Binding-site contacts:
Ligand atom O4 contacts residue ARG67 of chain 1.A at 2.9 Å (salt-bridge).
Ligand atom C6 contacts residue TYR156 of chain 1.A at 3.6 Å (hydrophobic).
Ligand atom C2 contacts residue TRP231 of chain 1.A at 4.0 Å (hydrophobic).
Ligand atom O2 contacts residue TRP63 of chain 1.A at 3.7 Å.
Ligand atom O3 contacts residue ASP66 of chain 1.A at 2.3 Å (salt-bridge).
Ligand atom C3 contacts residue LYS16 of chain 1.A at 4.0 Å.
Ligand atom O1 contacts residue LYS16 of chain 1.A at 2.5 Å (salt-bridge).
Ligand atom C1 contacts residue TYR156 of chain 1.A at 3.5 Å (hydrophobic).
Ligand atom O2 contacts residue MET331 of chain 1.A at 3.7 Å.
Ligand atom C4 contacts residue TYR156 of chain 1.A at 3.7 Å (hydrophobic).
Ligand atom C2 contacts residue GLU112 of chain 1.A at 3.6 Å.
Ligand atom C2 contacts residue ASP66 of chain 1.A at 3.2 Å.
Ligand atom C6 contacts residue GLU154 of chain 1.A at 3.5 Å.
Ligand atom O1 contacts residue ASN13 of chain 1.A at 3.6 Å (h-bond).
Ligand atom O3 contacts residue TRP63 of chain 1.A at 3.4 Å (h-bond).
Ligand atom O6 contacts residue TYR156 of chain 1.A at 3.1 Å (h-bond).
Ligand atom O6 contacts residue ARG345 of chain 1.A at 4.0 Å.
Ligand atom O3 contacts residue TRP341 of chain 1.A at 3.9 Å.
Ligand atom C3 contacts residue TRP63 of chain 1.A at 3.4 Å (hydrophobic).
Ligand atom C1 contacts residue LYS16 of chain 1.A at 3.2 Å.
Ligand atom C2 contacts residue LYS16 of chain 1.A at 3.4 Å.
Ligand atom O6 contacts residue GLU154 of chain 1.A at 2.9 Å (salt-bridge).
Ligand atom C2 contacts residue TYR156 of chain 1.A at 3.8 Å (hydrophobic).
Ligand atom O2 contacts residue ALA64 of chain 1.A at 3.4 Å.
Ligand atom C1 contacts residue TRP231 of chain 1.A at 3.6 Å (hydrophobic).
Ligand atom O2 contacts residue TRP231 of chain 1.A at 3.9 Å.
Ligand atom O2 contacts residue LYS16 of chain 1.A at 2.5 Å (salt-bridge).
Ligand atom C6 contacts residue TRP341 of chain 1.A at 3.6 Å (hydrophobic).
Ligand atom O3 contacts residue ALA64 of chain 1.A at 3.7 Å.
Ligand atom C4 contacts residue TRP341 of chain 1.A at 3.6 Å (hydrophobic).
Ligand atom C3 contacts residue ASP66 of chain 1.A at 3.3 Å.
Ligand atom O6 contacts residue PRO155 of chain 1.A at 3.4 Å.
Ligand atom C6 contacts residue ARG345 of chain 1.A at 3.4 Å.
Ligand atom O2 contacts residue ASP66 of chain 1.A at 3.6 Å.
Ligand atom O2 contacts residue GLU112 of chain 1.A at 2.4 Å (salt-bridge).
Ligand atom C6 contacts residue PRO155 of chain 1.A at 4.0 Å (hydrophobic).
Ligand atom O3 contacts residue ARG67 of chain 1.A at 3.6 Å.
Ligand atom C2 contacts residue MET331 of chain 1.A at 4.0 Å (hydrophobic).
Ligand atom O5 contacts residue TRP341 of chain 1.A at 4.0 Å.
Ligand atom O5 contacts residue TYR156 of chain 1.A at 3.3 Å.

The protein below binds the small molecule below.
Small molecule (SMILES): OC[C@H]1O[C@@H]2O[C@H]3[C@H](OO[C@@H]2[C@@H](O)[C@@H]1O)[C@@H](O)[C@@H](O)O[C@@H]3CO

Sequence of chain 1.A:
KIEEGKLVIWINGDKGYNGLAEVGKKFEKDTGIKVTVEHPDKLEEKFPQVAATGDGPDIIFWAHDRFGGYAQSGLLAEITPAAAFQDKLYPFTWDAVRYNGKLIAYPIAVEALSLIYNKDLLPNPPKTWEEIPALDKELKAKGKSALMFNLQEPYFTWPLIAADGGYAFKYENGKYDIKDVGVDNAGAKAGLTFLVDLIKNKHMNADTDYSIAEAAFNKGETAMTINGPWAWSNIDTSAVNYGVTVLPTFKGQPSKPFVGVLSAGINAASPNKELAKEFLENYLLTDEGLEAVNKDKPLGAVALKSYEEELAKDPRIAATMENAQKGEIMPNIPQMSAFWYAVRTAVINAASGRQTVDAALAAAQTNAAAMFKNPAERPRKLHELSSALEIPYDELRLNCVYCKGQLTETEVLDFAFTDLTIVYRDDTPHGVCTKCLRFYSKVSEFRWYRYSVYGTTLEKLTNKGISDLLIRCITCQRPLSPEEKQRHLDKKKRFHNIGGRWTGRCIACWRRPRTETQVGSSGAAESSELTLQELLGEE